Binding-site contacts:
Ligand atom O7 contacts residue ASN657 of chain 1.C at 4.5 Å.
Ligand atom C7 contacts residue ASN657 of chain 1.C at 4.0 Å.
Ligand atom N2 contacts residue ASN657 of chain 1.C at 3.0 Å (h-bond).
Ligand atom C2 contacts residue ASN657 of chain 1.C at 2.5 Å.
Ligand atom O5 contacts residue ASN657 of chain 1.C at 2.3 Å (h-bond).
Ligand atom C3 contacts residue ASN657 of chain 1.C at 3.8 Å.
Ligand atom C5 contacts residue ASN657 of chain 1.C at 3.6 Å.
Ligand atom C1 contacts residue ASN657 of chain 1.C at 1.4 Å.
Ligand atom C4 contacts residue ASN657 of chain 1.C at 4.2 Å.

Sequence of chain 1.C:
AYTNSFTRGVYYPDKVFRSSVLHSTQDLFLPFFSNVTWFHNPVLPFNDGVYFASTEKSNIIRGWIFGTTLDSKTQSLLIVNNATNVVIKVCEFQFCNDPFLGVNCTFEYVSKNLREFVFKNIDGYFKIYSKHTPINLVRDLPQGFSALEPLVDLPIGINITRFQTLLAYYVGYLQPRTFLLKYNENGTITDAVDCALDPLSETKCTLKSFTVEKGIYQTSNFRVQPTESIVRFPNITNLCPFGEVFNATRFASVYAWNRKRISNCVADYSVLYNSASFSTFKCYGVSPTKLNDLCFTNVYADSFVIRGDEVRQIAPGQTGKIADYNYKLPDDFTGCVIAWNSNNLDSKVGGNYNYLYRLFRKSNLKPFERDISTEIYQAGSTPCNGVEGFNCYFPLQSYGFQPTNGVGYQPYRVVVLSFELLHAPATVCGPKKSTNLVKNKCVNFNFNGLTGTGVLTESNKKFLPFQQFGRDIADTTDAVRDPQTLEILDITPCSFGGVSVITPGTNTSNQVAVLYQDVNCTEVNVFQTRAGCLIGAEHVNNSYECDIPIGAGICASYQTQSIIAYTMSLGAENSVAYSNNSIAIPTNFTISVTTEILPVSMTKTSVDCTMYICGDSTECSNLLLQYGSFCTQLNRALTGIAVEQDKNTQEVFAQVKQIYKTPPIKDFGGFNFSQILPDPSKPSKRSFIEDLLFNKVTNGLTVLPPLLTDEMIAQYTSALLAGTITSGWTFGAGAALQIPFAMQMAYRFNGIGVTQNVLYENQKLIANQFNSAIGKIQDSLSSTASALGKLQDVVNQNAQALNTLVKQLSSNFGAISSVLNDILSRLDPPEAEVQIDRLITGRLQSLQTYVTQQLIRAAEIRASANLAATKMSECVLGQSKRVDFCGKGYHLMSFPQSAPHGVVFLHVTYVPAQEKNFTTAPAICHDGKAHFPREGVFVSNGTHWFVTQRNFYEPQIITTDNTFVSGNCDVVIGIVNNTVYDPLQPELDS

The small molecule below binds the protein below.
Small molecule (SMILES): CC(=O)N[C@@H]1[C@@H](O)[C@H](O)[C@@H](CO)O[C@H]1O